Sequence of chain 1.A:
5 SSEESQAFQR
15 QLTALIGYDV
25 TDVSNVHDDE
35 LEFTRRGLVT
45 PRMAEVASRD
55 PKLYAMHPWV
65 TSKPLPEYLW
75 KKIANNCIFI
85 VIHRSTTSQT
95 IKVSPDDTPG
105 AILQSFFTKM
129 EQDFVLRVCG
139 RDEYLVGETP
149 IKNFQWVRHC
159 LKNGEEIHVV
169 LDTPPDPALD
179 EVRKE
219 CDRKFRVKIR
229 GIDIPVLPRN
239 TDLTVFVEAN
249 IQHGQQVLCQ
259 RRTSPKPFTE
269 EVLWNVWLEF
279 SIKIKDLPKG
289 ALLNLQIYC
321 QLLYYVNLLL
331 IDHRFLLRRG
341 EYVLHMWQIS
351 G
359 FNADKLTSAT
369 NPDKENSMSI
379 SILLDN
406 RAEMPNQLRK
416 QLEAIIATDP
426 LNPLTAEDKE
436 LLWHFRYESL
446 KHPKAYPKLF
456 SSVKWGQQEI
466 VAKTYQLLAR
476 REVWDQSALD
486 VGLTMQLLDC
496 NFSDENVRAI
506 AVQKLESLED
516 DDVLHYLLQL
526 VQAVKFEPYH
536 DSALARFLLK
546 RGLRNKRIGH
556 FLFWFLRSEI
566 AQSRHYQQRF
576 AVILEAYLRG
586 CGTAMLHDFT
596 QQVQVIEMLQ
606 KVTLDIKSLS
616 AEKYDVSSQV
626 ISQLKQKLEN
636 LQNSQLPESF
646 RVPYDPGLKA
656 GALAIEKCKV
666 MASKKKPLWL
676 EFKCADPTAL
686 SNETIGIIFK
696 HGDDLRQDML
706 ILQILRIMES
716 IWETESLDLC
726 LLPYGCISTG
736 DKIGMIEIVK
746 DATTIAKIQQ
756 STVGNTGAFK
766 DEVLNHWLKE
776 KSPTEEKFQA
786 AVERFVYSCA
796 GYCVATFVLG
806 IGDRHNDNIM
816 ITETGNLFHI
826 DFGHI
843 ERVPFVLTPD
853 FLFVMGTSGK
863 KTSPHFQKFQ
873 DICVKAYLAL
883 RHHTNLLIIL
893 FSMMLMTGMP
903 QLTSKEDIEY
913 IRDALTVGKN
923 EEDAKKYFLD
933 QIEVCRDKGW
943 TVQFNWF

Binding-site contacts:
Ligand atom C7 contacts residue ASP826 of chain 1.A at 3.5 Å.
Ligand atom C15 contacts residue ILE741 of chain 1.A at 3.8 Å (hydrophobic).
Ligand atom C26 contacts residue MET666 of chain 1.A at 3.3 Å (hydrophobic).
Ligand atom O1 contacts residue ILE693 of chain 1.A at 3.5 Å.
Ligand atom N6 contacts residue ILE743 of chain 1.A at 3.3 Å.
Ligand atom C8 contacts residue MET666 of chain 1.A at 3.7 Å (hydrophobic).
Ligand atom N1 contacts residue ASP812 of chain 1.A at 3.7 Å.
Ligand atom N6 contacts residue VAL744 of chain 1.A at 2.9 Å (h-bond).
Ligand atom C9 contacts residue MET666 of chain 1.A at 3.5 Å (hydrophobic).
Ligand atom C22 contacts residue MET815 of chain 1.A at 3.6 Å (hydrophobic).
Ligand atom C18 contacts residue ILE825 of chain 1.A at 3.3 Å (hydrophobic).
Ligand atom C1 contacts residue ASP812 of chain 1.A at 3.4 Å.
Ligand atom S1 contacts residue ILE741 of chain 1.A at 3.8 Å.
Ligand atom C3 contacts residue ASP812 of chain 1.A at 3.8 Å.
Ligand atom N6 contacts residue GLU742 of chain 1.A at 3.4 Å (salt-bridge).
Ligand atom C23 contacts residue VAL744 of chain 1.A at 3.5 Å (hydrophobic).
Ligand atom C6 contacts residue ASP826 of chain 1.A at 3.9 Å.
Ligand atom C17 contacts residue TYR729 of chain 1.A at 3.5 Å (hydrophobic).
Ligand atom C25 contacts residue MET666 of chain 1.A at 3.8 Å (hydrophobic).
Ligand atom C2 contacts residue ASP812 of chain 1.A at 3.2 Å.
Ligand atom C16 contacts residue ASP826 of chain 1.A at 3.8 Å.
Ligand atom N7 contacts residue VAL744 of chain 1.A at 2.7 Å (h-bond).
Ligand atom C16 contacts residue ILE741 of chain 1.A at 3.8 Å (hydrophobic).
Ligand atom C10 contacts residue ASP812 of chain 1.A at 3.9 Å.
Ligand atom C12 contacts residue MET666 of chain 1.A at 3.5 Å (hydrophobic).
Ligand atom N7 contacts residue ILE743 of chain 1.A at 3.5 Å.
Ligand atom C11 contacts residue THR749 of chain 1.A at 3.2 Å.
Ligand atom C17 contacts residue ASP826 of chain 1.A at 3.7 Å.
Ligand atom N5 contacts residue MET815 of chain 1.A at 3.4 Å.
Ligand atom O2 contacts residue ILE741 of chain 1.A at 3.6 Å.
Ligand atom C17 contacts residue ILE825 of chain 1.A at 3.2 Å (hydrophobic).
Ligand atom C24 contacts residue GLU742 of chain 1.A at 3.1 Å.
Ligand atom O2 contacts residue LYS695 of chain 1.A at 2.9 Å (salt-bridge).
Ligand atom O1 contacts residue ILE741 of chain 1.A at 3.7 Å.
Ligand atom C13 contacts residue MET666 of chain 1.A at 3.3 Å (hydrophobic).
Ligand atom C10 contacts residue THR749 of chain 1.A at 3.1 Å.
Ligand atom O2 contacts residue ASP826 of chain 1.A at 3.4 Å (salt-bridge).
Ligand atom C20 contacts residue ILE693 of chain 1.A at 3.5 Å (hydrophobic).
Ligand atom C6 contacts residue ASN813 of chain 1.A at 3.6 Å.
Ligand atom C26 contacts residue TRP674 of chain 1.A at 3.3 Å (hydrophobic).

The protein below binds the small molecule below.
Small molecule (SMILES): CC(C)c1ccc(-c2nccnc2N2CCN(S(=O)(=O)c3cccc(-c4cnc(N)nc4)c3)CC2)cc1